Binding-site contacts:
Ligand atom C2 contacts residue GLY219 of chain 2.B at 4.5 Å.
Ligand atom C6 contacts residue GLY217 of chain 2.B at 3.2 Å.
Ligand atom C3 contacts residue GLY219 of chain 2.B at 4.5 Å.
Ligand atom C2 contacts residue ASN286 of chain 2.B at 3.8 Å.
Ligand atom C4 contacts residue ASN286 of chain 2.B at 1.3 Å.
Ligand atom O3 contacts residue GLN254 of chain 2.B at 3.9 Å.
Ligand atom O5 contacts residue ASN286 of chain 2.B at 3.7 Å.
Ligand atom O6 contacts residue GLY217 of chain 2.B at 4.2 Å.
Ligand atom C5 contacts residue GLY217 of chain 2.B at 3.9 Å.
Ligand atom C4 contacts residue GLY219 of chain 2.B at 3.7 Å.
Ligand atom C1 contacts residue ASN286 of chain 2.B at 4.3 Å.
Ligand atom O6 contacts residue ASN286 of chain 2.B at 4.2 Å.
Ligand atom O3 contacts residue ASN286 of chain 2.B at 2.9 Å (h-bond).
Ligand atom C6 contacts residue ALA252 of chain 2.B at 4.5 Å (hydrophobic).
Ligand atom C4 contacts residue GLY217 of chain 2.B at 3.6 Å.
Ligand atom C6 contacts residue SER218 of chain 2.B at 4.0 Å.
Ligand atom C6 contacts residue ASN286 of chain 2.B at 3.1 Å.
Ligand atom O3 contacts residue GLY219 of chain 2.B at 3.8 Å.
Ligand atom O6 contacts residue ALA252 of chain 2.B at 3.9 Å.
Ligand atom C5 contacts residue ASN286 of chain 2.B at 2.5 Å.
Ligand atom C3 contacts residue ASN286 of chain 2.B at 2.5 Å.

The protein below binds the small molecule below.
Small molecule (SMILES): CC(=O)N[C@@H]1[C@@H](O)[C@H](O)[C@@H](CO)O[C@H]1O

Sequence of chain 2.B:
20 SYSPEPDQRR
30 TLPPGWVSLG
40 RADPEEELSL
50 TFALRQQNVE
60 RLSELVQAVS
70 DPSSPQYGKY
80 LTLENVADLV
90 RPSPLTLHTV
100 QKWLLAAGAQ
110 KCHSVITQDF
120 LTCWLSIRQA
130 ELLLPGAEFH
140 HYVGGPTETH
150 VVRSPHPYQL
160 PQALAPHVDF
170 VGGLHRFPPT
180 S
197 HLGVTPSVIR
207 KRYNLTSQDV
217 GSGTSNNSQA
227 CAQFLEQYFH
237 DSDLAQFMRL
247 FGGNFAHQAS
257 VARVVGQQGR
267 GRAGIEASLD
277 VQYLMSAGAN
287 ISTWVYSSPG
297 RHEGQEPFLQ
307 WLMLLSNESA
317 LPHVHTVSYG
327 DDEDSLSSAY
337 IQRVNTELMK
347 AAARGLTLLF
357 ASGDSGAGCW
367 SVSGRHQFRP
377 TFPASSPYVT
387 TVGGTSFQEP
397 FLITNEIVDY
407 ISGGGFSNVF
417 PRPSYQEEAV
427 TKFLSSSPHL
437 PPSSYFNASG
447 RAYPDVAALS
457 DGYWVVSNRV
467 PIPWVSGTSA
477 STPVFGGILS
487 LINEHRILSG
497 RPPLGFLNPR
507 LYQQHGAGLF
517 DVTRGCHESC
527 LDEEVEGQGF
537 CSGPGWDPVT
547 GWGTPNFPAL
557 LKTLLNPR